Sequence of chain 2.A:
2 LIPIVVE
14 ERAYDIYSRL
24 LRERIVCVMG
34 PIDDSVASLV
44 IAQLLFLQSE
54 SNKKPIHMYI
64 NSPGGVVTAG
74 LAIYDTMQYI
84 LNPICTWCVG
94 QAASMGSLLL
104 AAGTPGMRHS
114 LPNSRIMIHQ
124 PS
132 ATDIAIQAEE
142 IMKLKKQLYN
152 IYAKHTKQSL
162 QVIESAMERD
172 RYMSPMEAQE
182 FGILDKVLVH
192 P

A protein and the small-molecule ligand that binds it are described below.
Small molecule (SMILES): N#Cc1cccc(CN2CCc3ncn(Cc4ccc(Br)cc4)c(=O)c3C2)c1

Binding-site contacts:
Ligand atom C23 contacts residue GLU26 of chain 2.B at 3.5 Å.
Ligand atom C05 contacts residue TYR82 of chain 2.A at 3.7 Å (hydrophobic).
Ligand atom C03 contacts residue LEU48 of chain 2.A at 3.8 Å (hydrophobic).
Ligand atom C20 contacts residue PHE49 of chain 2.A at 3.9 Å (hydrophobic).
Ligand atom N01 contacts residue VAL92 of chain 2.B at 3.3 Å.
Ligand atom C08 contacts residue TRP90 of chain 2.B at 3.7 Å (hydrophobic).
Ligand atom C06 contacts residue TYR82 of chain 2.A at 3.5 Å (hydrophobic).
Ligand atom C27 contacts residue TYR62 of chain 2.B at 3.3 Å (hydrophobic).
Ligand atom C28 contacts residue LEU48 of chain 2.A at 3.9 Å (hydrophobic).
Ligand atom C02 contacts residue TYR62 of chain 2.B at 3.5 Å (hydrophobic).
Ligand atom C14 contacts residue GLU26 of chain 2.B at 3.4 Å.
Ligand atom C02 contacts residue ILE44 of chain 2.A at 3.6 Å (hydrophobic).
Ligand atom C19 contacts residue LEU23 of chain 2.B at 3.6 Å (hydrophobic).
Ligand atom C26 contacts residue TYR62 of chain 2.B at 3.4 Å (hydrophobic).
Ligand atom N13 contacts residue ILE28 of chain 2.B at 3.6 Å.
Ligand atom C10 contacts residue TYR62 of chain 2.B at 3.3 Å (hydrophobic).
Ligand atom C18 contacts residue LEU48 of chain 2.A at 3.5 Å (hydrophobic).
Ligand atom C10 contacts residue TRP90 of chain 2.B at 3.6 Å (hydrophobic).
Ligand atom C12 contacts residue TYR62 of chain 2.B at 3.4 Å (hydrophobic).
Ligand atom C11 contacts residue TYR62 of chain 2.B at 3.4 Å (hydrophobic).
Ligand atom C02 contacts residue VAL92 of chain 2.B at 3.4 Å (hydrophobic).
Ligand atom C11 contacts residue HIS60 of chain 2.B at 3.4 Å.
Ligand atom O25 contacts residue LEU48 of chain 2.A at 3.9 Å.
Ligand atom BR21 contacts residue PHE49 of chain 2.A at 3.6 Å.
Ligand atom C28 contacts residue TYR62 of chain 2.B at 3.2 Å (hydrophobic).
Ligand atom C04 contacts residue THR79 of chain 2.A at 3.6 Å.
Ligand atom C27 contacts residue TYR82 of chain 2.A at 3.9 Å (hydrophobic).
Ligand atom C22 contacts residue ARG22 of chain 2.B at 3.9 Å.
Ligand atom BR21 contacts residue LEU23 of chain 2.B at 3.6 Å.
Ligand atom N09 contacts residue TYR62 of chain 2.B at 2.8 Å (h-bond).
Ligand atom C08 contacts residue TYR62 of chain 2.B at 3.7 Å (hydrophobic).
Ligand atom C22 contacts residue GLU26 of chain 2.B at 3.7 Å.
Ligand atom C17 contacts residue GLU26 of chain 2.B at 3.8 Å.
Ligand atom N01 contacts residue TYR62 of chain 2.B at 3.2 Å.
Ligand atom C22 contacts residue SER52 of chain 2.A at 3.9 Å.
Ligand atom C19 contacts residue LEU48 of chain 2.A at 3.5 Å (hydrophobic).
Ligand atom C07 contacts residue TYR62 of chain 2.B at 3.8 Å (hydrophobic).
Ligand atom C05 contacts residue LEU114 of chain 2.B at 3.9 Å (hydrophobic).
Ligand atom N01 contacts residue ILE44 of chain 2.A at 3.5 Å.
Ligand atom C23 contacts residue SER52 of chain 2.A at 3.5 Å.

Sequence of chain 2.B:
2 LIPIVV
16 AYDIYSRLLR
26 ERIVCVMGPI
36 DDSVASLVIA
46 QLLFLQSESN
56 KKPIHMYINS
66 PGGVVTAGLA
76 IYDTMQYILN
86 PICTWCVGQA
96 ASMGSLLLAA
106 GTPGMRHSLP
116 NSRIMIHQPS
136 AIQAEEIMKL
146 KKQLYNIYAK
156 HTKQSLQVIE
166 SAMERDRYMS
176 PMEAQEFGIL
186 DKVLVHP